Sequence of chain 1.A:
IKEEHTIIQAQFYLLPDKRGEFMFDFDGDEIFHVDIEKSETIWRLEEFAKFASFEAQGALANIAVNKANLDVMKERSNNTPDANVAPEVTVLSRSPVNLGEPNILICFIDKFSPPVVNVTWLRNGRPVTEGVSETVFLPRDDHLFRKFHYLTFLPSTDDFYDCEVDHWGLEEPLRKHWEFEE

This protein binds this small molecule.
Small molecule (SMILES): CC(=O)N[C@H]1[C@H](O[C@H]2[C@H](O)[C@@H](NC(C)=O)CO[C@@H]2CO)O[C@H](CO)[C@@H](O)[C@@H]1O

Binding-site contacts:
Ligand atom C7 contacts residue ASN118 of chain 1.A at 3.4 Å.
Ligand atom N2 contacts residue ASP166 of chain 1.A at 3.4 Å (salt-bridge).
Ligand atom C2 contacts residue ASN118 of chain 1.A at 2.4 Å.
Ligand atom N2 contacts residue ASN118 of chain 1.A at 2.9 Å (h-bond).
Ligand atom C8 contacts residue HIS167 of chain 1.A at 3.9 Å.
Ligand atom C8 contacts residue ASN118 of chain 1.A at 4.5 Å.
Ligand atom C3 contacts residue TRP168 of chain 1.A at 3.9 Å (hydrophobic).
Ligand atom C4 contacts residue ASN118 of chain 1.A at 4.2 Å.
Ligand atom C7 contacts residue TRP168 of chain 1.A at 4.0 Å (hydrophobic).
Ligand atom C1 contacts residue ASN118 of chain 1.A at 1.4 Å.
Ligand atom C8 contacts residue TRP168 of chain 1.A at 3.8 Å (hydrophobic).
Ligand atom O5 contacts residue ASN118 of chain 1.A at 2.4 Å (h-bond).
Ligand atom O7 contacts residue TRP168 of chain 1.A at 3.5 Å.
Ligand atom C8 contacts residue ASP166 of chain 1.A at 3.0 Å.
Ligand atom N2 contacts residue TRP168 of chain 1.A at 4.5 Å.
Ligand atom O3 contacts residue TRP168 of chain 1.A at 3.5 Å.
Ligand atom C5 contacts residue ASN118 of chain 1.A at 3.7 Å.
Ligand atom C7 contacts residue ASP166 of chain 1.A at 3.6 Å.
Ligand atom C3 contacts residue ASN118 of chain 1.A at 3.8 Å.
Ligand atom O7 contacts residue ASN118 of chain 1.A at 3.5 Å (h-bond).